The protein below binds the small molecule below.
Small molecule (SMILES): Nc1nc2[nH]cnc2c(=O)[nH]1

Binding-site contacts:
Ligand atom N2 contacts residue TYR72 of chain 1.B at 4.3 Å.
Ligand atom C6 contacts residue THR191 of chain 1.B at 4.4 Å.
Ligand atom O6 contacts residue PHE73 of chain 1.B at 3.6 Å.
Ligand atom C8 contacts residue THR191 of chain 1.B at 3.2 Å.
Ligand atom C2 contacts residue PHE73 of chain 1.B at 4.2 Å (hydrophobic).
Ligand atom O6 contacts residue ARG189 of chain 1.B at 2.7 Å (salt-bridge).
Ligand atom C5 contacts residue THR191 of chain 1.B at 3.9 Å.
Ligand atom C4 contacts residue ASP274 of chain 1.B at 3.9 Å.
Ligand atom N1 contacts residue ARG189 of chain 1.B at 3.7 Å.
Ligand atom C8 contacts residue TYR72 of chain 1.B at 3.7 Å (hydrophobic).
Ligand atom N7 contacts residue THR191 of chain 1.B at 2.8 Å (h-bond).
Ligand atom N7 contacts residue TYR72 of chain 1.B at 3.9 Å.
Ligand atom N3 contacts residue ASP274 of chain 1.B at 4.1 Å.
Ligand atom N2 contacts residue ALA70 of chain 1.B at 3.5 Å.
Ligand atom C8 contacts residue ARG195 of chain 1.B at 3.4 Å.
Ligand atom O6 contacts residue THR191 of chain 1.B at 4.2 Å.
Ligand atom N1 contacts residue PHE220 of chain 1.B at 3.5 Å.
Ligand atom C4 contacts residue PHE220 of chain 1.B at 3.6 Å (hydrophobic).
Ligand atom N1 contacts residue PHE73 of chain 1.B at 3.5 Å.
Ligand atom C6 contacts residue PHE220 of chain 1.B at 3.2 Å (hydrophobic).
Ligand atom O6 contacts residue PHE220 of chain 1.B at 3.4 Å.
Ligand atom N9 contacts residue PHE220 of chain 1.B at 3.7 Å.
Ligand atom N7 contacts residue PHE220 of chain 1.B at 3.3 Å.
Ligand atom N3 contacts residue TYR72 of chain 1.B at 3.3 Å.
Ligand atom C8 contacts residue PHE220 of chain 1.B at 3.6 Å (hydrophobic).
Ligand atom N9 contacts residue ASP274 of chain 1.B at 3.0 Å (salt-bridge).
Ligand atom N9 contacts residue ARG195 of chain 1.B at 3.9 Å.
Ligand atom C4 contacts residue TYR72 of chain 1.B at 3.4 Å (hydrophobic).
Ligand atom C2 contacts residue PHE220 of chain 1.B at 3.5 Å (hydrophobic).
Ligand atom C5 contacts residue TYR72 of chain 1.B at 3.8 Å (hydrophobic).
Ligand atom C5 contacts residue PHE220 of chain 1.B at 3.4 Å (hydrophobic).
Ligand atom C6 contacts residue PHE73 of chain 1.B at 3.7 Å (hydrophobic).
Ligand atom C8 contacts residue ASP274 of chain 1.B at 3.9 Å.
Ligand atom O6 contacts residue SER123 of chain 1.B at 4.2 Å.
Ligand atom N2 contacts residue PHE220 of chain 1.B at 3.7 Å.
Ligand atom N3 contacts residue PHE220 of chain 1.B at 3.8 Å.
Ligand atom N2 contacts residue PHE73 of chain 1.B at 4.2 Å.
Ligand atom C6 contacts residue ARG189 of chain 1.B at 3.5 Å.
Ligand atom N9 contacts residue TYR72 of chain 1.B at 3.3 Å.
Ligand atom C2 contacts residue TYR72 of chain 1.B at 4.0 Å (hydrophobic).

Sequence of chain 1.B:
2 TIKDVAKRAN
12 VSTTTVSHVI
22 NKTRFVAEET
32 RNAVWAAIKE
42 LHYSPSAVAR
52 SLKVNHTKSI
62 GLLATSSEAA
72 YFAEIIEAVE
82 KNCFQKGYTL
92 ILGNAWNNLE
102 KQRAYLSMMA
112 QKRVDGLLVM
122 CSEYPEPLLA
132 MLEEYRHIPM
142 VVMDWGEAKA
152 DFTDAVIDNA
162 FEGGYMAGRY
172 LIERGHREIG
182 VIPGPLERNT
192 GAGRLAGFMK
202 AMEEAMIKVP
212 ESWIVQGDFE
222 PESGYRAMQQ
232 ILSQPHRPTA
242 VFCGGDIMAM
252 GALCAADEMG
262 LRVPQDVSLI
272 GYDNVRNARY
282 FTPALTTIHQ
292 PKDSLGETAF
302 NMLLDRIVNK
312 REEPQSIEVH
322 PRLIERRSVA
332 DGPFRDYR